This small molecule binds to this protein.
Small molecule (SMILES): O=C(O)c1c(CN2C(=O)Cc3ccccc32)ccc2c1OCO2

Sequence of chain 1.B:
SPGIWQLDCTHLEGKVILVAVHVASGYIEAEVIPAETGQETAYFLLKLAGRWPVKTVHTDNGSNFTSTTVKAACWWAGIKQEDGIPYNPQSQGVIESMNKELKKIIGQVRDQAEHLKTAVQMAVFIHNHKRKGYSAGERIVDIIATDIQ

Sequence of chain 1.A:
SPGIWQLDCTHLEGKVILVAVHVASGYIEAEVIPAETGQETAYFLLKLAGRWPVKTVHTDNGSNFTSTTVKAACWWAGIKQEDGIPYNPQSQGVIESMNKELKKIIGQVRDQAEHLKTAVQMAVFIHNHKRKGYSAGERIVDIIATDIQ

Binding-site contacts:
Ligand atom C2 contacts residue ALA140 of chain 1.A at 3.9 Å (hydrophobic).
Ligand atom C12 contacts residue ALA100 of chain 1.B at 3.6 Å (hydrophobic).
Ligand atom O22 contacts residue THR145 of chain 1.A at 2.9 Å (h-bond).
Ligand atom C13 contacts residue TRP103 of chain 1.B at 3.6 Å (hydrophobic).
Ligand atom C19 contacts residue THR145 of chain 1.A at 3.9 Å.
Ligand atom C14 contacts residue MET149 of chain 1.A at 3.7 Å (hydrophobic).
Ligand atom C17 contacts residue GLN66 of chain 1.B at 4.0 Å.
Ligand atom O22 contacts residue HIS142 of chain 1.A at 3.2 Å.
Ligand atom C21 contacts residue LYS144 of chain 1.A at 3.8 Å.
Ligand atom O3 contacts residue THR145 of chain 1.A at 2.8 Å (h-bond).
Ligand atom O20 contacts residue GLN66 of chain 1.B at 3.5 Å (h-bond).
Ligand atom C13 contacts residue ALA100 of chain 1.B at 4.0 Å (hydrophobic).
Ligand atom C2 contacts residue HIS142 of chain 1.A at 3.9 Å.
Ligand atom O9 contacts residue THR96 of chain 1.B at 3.4 Å.
Ligand atom C15 contacts residue GLN139 of chain 1.A at 4.0 Å.
Ligand atom C4 contacts residue THR145 of chain 1.A at 3.4 Å.
Ligand atom O3 contacts residue GLU141 of chain 1.A at 3.3 Å (salt-bridge).
Ligand atom O22 contacts residue GLN66 of chain 1.B at 3.9 Å.
Ligand atom C15 contacts residue LEU73 of chain 1.B at 3.9 Å (hydrophobic).
Ligand atom C18 contacts residue GLN66 of chain 1.B at 3.4 Å.
Ligand atom C10 contacts residue THR96 of chain 1.B at 3.9 Å.
Ligand atom C2 contacts residue THR145 of chain 1.A at 3.5 Å.
Ligand atom C21 contacts residue THR145 of chain 1.A at 3.5 Å.
Ligand atom O1 contacts residue GLU141 of chain 1.A at 2.8 Å (salt-bridge).
Ligand atom C15 contacts residue THR145 of chain 1.A at 3.7 Å.
Ligand atom O3 contacts residue ALA140 of chain 1.A at 3.6 Å.
Ligand atom C12 contacts residue ALA99 of chain 1.B at 3.7 Å (hydrophobic).
Ligand atom C23 contacts residue THR145 of chain 1.A at 3.1 Å.
Ligand atom C8 contacts residue THR96 of chain 1.B at 3.9 Å.
Ligand atom C5 contacts residue THR145 of chain 1.A at 3.9 Å.
Ligand atom C14 contacts residue LEU73 of chain 1.B at 3.6 Å (hydrophobic).
Ligand atom C4 contacts residue GLN66 of chain 1.B at 3.7 Å.
Ligand atom O20 contacts residue TYR70 of chain 1.B at 3.4 Å.
Ligand atom C23 contacts residue GLN66 of chain 1.B at 3.5 Å.
Ligand atom C2 contacts residue GLU141 of chain 1.A at 3.5 Å.
Ligand atom C19 contacts residue GLN66 of chain 1.B at 3.6 Å.
Ligand atom O3 contacts residue HIS142 of chain 1.A at 2.9 Å (h-bond).
Ligand atom C10 contacts residue ALA99 of chain 1.B at 3.5 Å (hydrophobic).
Ligand atom C19 contacts residue TYR70 of chain 1.B at 4.1 Å (hydrophobic).
Ligand atom O1 contacts residue ALA140 of chain 1.A at 3.6 Å.